The small molecule below binds the protein below.
Small molecule (SMILES): Cc1ccc(-c2cnc3c(N[C@H](CO)Cc4cccnc4)nccn23)cc1

Sequence of chain 1.A:
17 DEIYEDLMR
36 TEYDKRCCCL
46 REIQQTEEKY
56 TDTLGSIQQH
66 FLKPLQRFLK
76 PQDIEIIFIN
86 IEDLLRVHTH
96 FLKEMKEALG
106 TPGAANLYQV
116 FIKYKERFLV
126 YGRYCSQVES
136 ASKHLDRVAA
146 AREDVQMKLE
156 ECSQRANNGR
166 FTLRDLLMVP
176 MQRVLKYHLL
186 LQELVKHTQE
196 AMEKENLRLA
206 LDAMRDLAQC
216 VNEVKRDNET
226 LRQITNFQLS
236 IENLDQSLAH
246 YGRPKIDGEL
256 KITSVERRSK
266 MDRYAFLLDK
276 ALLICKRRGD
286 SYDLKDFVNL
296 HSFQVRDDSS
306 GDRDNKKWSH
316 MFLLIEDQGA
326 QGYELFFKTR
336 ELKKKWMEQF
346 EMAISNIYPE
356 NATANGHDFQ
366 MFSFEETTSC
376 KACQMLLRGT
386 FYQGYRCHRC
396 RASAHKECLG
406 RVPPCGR

Binding-site contacts:
Ligand atom C26 contacts residue GLY127 of chain 1.A at 3.8 Å.
Ligand atom N11 contacts residue GLY384 of chain 1.A at 3.1 Å (h-bond).
Ligand atom C21 contacts residue TYR126 of chain 1.A at 3.5 Å (hydrophobic).
Ligand atom C12 contacts residue GLY384 of chain 1.A at 3.5 Å.
Ligand atom C18 contacts residue TYR126 of chain 1.A at 3.6 Å (hydrophobic).
Ligand atom C3 contacts residue LEU124 of chain 1.A at 3.5 Å (hydrophobic).
Ligand atom C17 contacts residue PHE123 of chain 1.A at 3.5 Å (hydrophobic).
Ligand atom C12 contacts residue THR372 of chain 1.A at 3.8 Å.
Ligand atom C8 contacts residue CYS215 of chain 1.A at 3.6 Å (hydrophobic).
Ligand atom C15 contacts residue GLY384 of chain 1.A at 3.4 Å.
Ligand atom C16 contacts residue CYS215 of chain 1.A at 3.7 Å (hydrophobic).
Ligand atom C13 contacts residue GLN388 of chain 1.A at 3.7 Å.
Ligand atom O14 contacts residue LEU381 of chain 1.A at 3.8 Å.
Ligand atom C27 contacts residue THR385 of chain 1.A at 3.5 Å.
Ligand atom C1 contacts residue LEU381 of chain 1.A at 3.7 Å (hydrophobic).
Ligand atom C8 contacts residue GLY384 of chain 1.A at 3.7 Å.
Ligand atom O14 contacts residue THR373 of chain 1.A at 2.9 Å (h-bond).
Ligand atom O14 contacts residue GLU371 of chain 1.A at 3.6 Å.
Ligand atom C25 contacts residue ARG128 of chain 1.A at 3.6 Å.
Ligand atom C13 contacts residue LEU382 of chain 1.A at 3.4 Å (hydrophobic).
Ligand atom N5 contacts residue THR372 of chain 1.A at 2.8 Å (h-bond).
Ligand atom C23 contacts residue THR372 of chain 1.A at 3.8 Å.
Ligand atom C20 contacts residue GLY127 of chain 1.A at 3.8 Å.
Ligand atom C19 contacts residue VAL216 of chain 1.A at 3.8 Å (hydrophobic).
Ligand atom N7 contacts residue GLY384 of chain 1.A at 3.1 Å (h-bond).
Ligand atom C3 contacts residue GLY127 of chain 1.A at 3.7 Å.
Ligand atom C19 contacts residue CYS215 of chain 1.A at 3.7 Å (hydrophobic).
Ligand atom C8 contacts residue VAL219 of chain 1.A at 3.5 Å (hydrophobic).
Ligand atom N11 contacts residue LEU382 of chain 1.A at 3.6 Å (h-bond).
Ligand atom C10 contacts residue GLY127 of chain 1.A at 3.7 Å.
Ligand atom C13 contacts residue GLY384 of chain 1.A at 3.8 Å.
Ligand atom C27 contacts residue GLY384 of chain 1.A at 3.6 Å.
Ligand atom O14 contacts residue THR372 of chain 1.A at 3.6 Å.
Ligand atom C20 contacts residue CYS215 of chain 1.A at 3.4 Å (hydrophobic).
Ligand atom O14 contacts residue LEU382 of chain 1.A at 2.9 Å (h-bond).
Ligand atom C13 contacts residue GLU371 of chain 1.A at 3.4 Å.
Ligand atom C10 contacts residue CYS215 of chain 1.A at 3.6 Å (hydrophobic).
Ligand atom C4 contacts residue THR372 of chain 1.A at 3.2 Å.
Ligand atom C26 contacts residue THR385 of chain 1.A at 3.7 Å.
Ligand atom C25 contacts residue GLY127 of chain 1.A at 3.6 Å.